Sequence of chain 1.A:
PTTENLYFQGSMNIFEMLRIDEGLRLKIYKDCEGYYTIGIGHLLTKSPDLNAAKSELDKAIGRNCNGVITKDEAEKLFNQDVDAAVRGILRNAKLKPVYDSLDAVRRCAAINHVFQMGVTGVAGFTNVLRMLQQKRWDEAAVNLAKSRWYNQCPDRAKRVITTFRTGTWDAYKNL

Binding-site contacts:
Ligand atom CAD contacts residue LEU107 of chain 1.A at 4.2 Å (hydrophobic).
Ligand atom CAF contacts residue VAL134 of chain 1.A at 4.1 Å (hydrophobic).
Ligand atom CAE contacts residue LEU107 of chain 1.A at 3.9 Å (hydrophobic).
Ligand atom CAE contacts residue LEU141 of chain 1.A at 4.0 Å (hydrophobic).
Ligand atom CAC contacts residue PHE176 of chain 1.A at 4.0 Å (hydrophobic).
Ligand atom OAB contacts residue VAL126 of chain 1.A at 3.9 Å.
Ligand atom CAE contacts residue VAL110 of chain 1.A at 3.8 Å (hydrophobic).
Ligand atom NAA contacts residue HIS125 of chain 1.A at 3.2 Å (h-bond).
Ligand atom NAA contacts residue VAL140 of chain 1.A at 3.6 Å.
Ligand atom CAG contacts residue VAL110 of chain 1.A at 3.7 Å (hydrophobic).
Ligand atom NAA contacts residue LEU144 of chain 1.A at 3.4 Å.
Ligand atom CAI contacts residue HIS125 of chain 1.A at 4.1 Å.
Ligand atom CAG contacts residue LEU141 of chain 1.A at 3.1 Å (hydrophobic).
Ligand atom CAC contacts residue HIS125 of chain 1.A at 3.4 Å.
Ligand atom CAE contacts residue TYR111 of chain 1.A at 4.0 Å (hydrophobic).
Ligand atom CAC contacts residue LEU141 of chain 1.A at 3.7 Å (hydrophobic).
Ligand atom CAG contacts residue LEU144 of chain 1.A at 4.1 Å (hydrophobic).
Ligand atom CAF contacts residue VAL126 of chain 1.A at 3.9 Å (hydrophobic).
Ligand atom NAA contacts residue VAL134 of chain 1.A at 4.1 Å.
Ligand atom CAH contacts residue HIS125 of chain 1.A at 3.8 Å.
Ligand atom CAC contacts residue LEU144 of chain 1.A at 3.5 Å (hydrophobic).
Ligand atom CAI contacts residue VAL134 of chain 1.A at 3.6 Å (hydrophobic).
Ligand atom NAA contacts residue PHE176 of chain 1.A at 4.1 Å.
Ligand atom CAG contacts residue LEU107 of chain 1.A at 4.3 Å (hydrophobic).
Ligand atom CAD contacts residue ALA122 of chain 1.A at 3.7 Å (hydrophobic).
Ligand atom OAB contacts residue VAL134 of chain 1.A at 3.2 Å.
Ligand atom CAD contacts residue TYR111 of chain 1.A at 4.2 Å (hydrophobic).
Ligand atom CAH contacts residue VAL126 of chain 1.A at 4.3 Å (hydrophobic).
Ligand atom OAB contacts residue PHE176 of chain 1.A at 4.1 Å.
Ligand atom CAH contacts residue VAL134 of chain 1.A at 3.4 Å (hydrophobic).
Ligand atom CAD contacts residue ILE101 of chain 1.A at 4.2 Å (hydrophobic).
Ligand atom CAI contacts residue LEU144 of chain 1.A at 4.2 Å (hydrophobic).
Ligand atom NAA contacts residue LEU141 of chain 1.A at 4.0 Å.
Ligand atom CAF contacts residue ILE101 of chain 1.A at 3.9 Å (hydrophobic).
Ligand atom CAC contacts residue VAL134 of chain 1.A at 3.7 Å (hydrophobic).
Ligand atom CAF contacts residue ALA122 of chain 1.A at 3.2 Å (hydrophobic).
Ligand atom OAB contacts residue HIS125 of chain 1.A at 2.7 Å (h-bond).
Ligand atom CAH contacts residue ALA122 of chain 1.A at 3.7 Å (hydrophobic).
Ligand atom OAB contacts residue ALA122 of chain 1.A at 3.4 Å (h-bond).
Ligand atom CAI contacts residue LEU141 of chain 1.A at 3.7 Å (hydrophobic).

A protein and the small-molecule ligand that binds it are described below.
Small molecule (SMILES): N#Cc1ccccc1O